Binding-site contacts:
Ligand atom O7 contacts residue ASN58 of chain 1.A at 3.9 Å.
Ligand atom C6 contacts residue LYS405 of chain 1.A at 3.9 Å.
Ligand atom O6 contacts residue TYR665 of chain 1.A at 3.8 Å.
Ligand atom O3 contacts residue TRP651 of chain 1.A at 3.5 Å.
Ligand atom O5 contacts residue LEU649 of chain 1.A at 3.5 Å.
Ligand atom C5 contacts residue TRP651 of chain 1.A at 3.5 Å (hydrophobic).
Ligand atom O5 contacts residue 9751 of chain 1.EA at 2.8 Å (h-bond).
Ligand atom C1 contacts residue ASN58 of chain 1.A at 1.4 Å.
Ligand atom C6 contacts residue LEU649 of chain 1.A at 4.0 Å (hydrophobic).
Ligand atom C2 contacts residue ASN58 of chain 1.A at 2.4 Å.
Ligand atom C1 contacts residue TRP651 of chain 1.A at 3.9 Å (hydrophobic).
Ligand atom C2 contacts residue TRP651 of chain 1.A at 3.9 Å (hydrophobic).
Ligand atom O4 contacts residue TRP651 of chain 1.A at 3.6 Å.
Ligand atom C7 contacts residue ASN58 of chain 1.A at 3.6 Å.
Ligand atom C2 contacts residue 9751 of chain 1.EA at 3.7 Å.
Ligand atom C5 contacts residue LYS405 of chain 1.A at 3.9 Å.
Ligand atom C4 contacts residue TRP651 of chain 1.A at 3.9 Å (hydrophobic).
Ligand atom O2 contacts residue 9751 of chain 1.EA at 2.8 Å (h-bond).
Ligand atom O5 contacts residue TRP651 of chain 1.A at 3.4 Å.
Ligand atom C6 contacts residue TRP651 of chain 1.A at 3.8 Å (hydrophobic).
Ligand atom C8 contacts residue 9751 of chain 2.CA at 3.1 Å.
Ligand atom C4 contacts residue LEU649 of chain 1.A at 3.9 Å (hydrophobic).
Ligand atom C6 contacts residue 9751 of chain 1.EA at 3.1 Å.
Ligand atom C2 contacts residue GLU210 of chain 2.A at 3.3 Å.
Ligand atom O6 contacts residue 9751 of chain 1.EA at 2.9 Å (h-bond).
Ligand atom O5 contacts residue ASN58 of chain 1.A at 2.3 Å (h-bond).
Ligand atom C5 contacts residue 9751 of chain 1.EA at 3.5 Å.
Ligand atom C8 contacts residue ALA202 of chain 2.A at 3.9 Å (hydrophobic).
Ligand atom C1 contacts residue GLU210 of chain 2.A at 3.7 Å.
Ligand atom N2 contacts residue ASN58 of chain 1.A at 2.9 Å (h-bond).
Ligand atom C6 contacts residue VAL650 of chain 1.A at 3.5 Å (hydrophobic).
Ligand atom C7 contacts residue 9751 of chain 2.CA at 3.9 Å.
Ligand atom C5 contacts residue ASN58 of chain 1.A at 3.6 Å.
Ligand atom O7 contacts residue 9751 of chain 2.CA at 3.7 Å.
Ligand atom O2 contacts residue GLU210 of chain 2.A at 2.6 Å (salt-bridge).
Ligand atom C1 contacts residue 9751 of chain 1.EA at 3.7 Å.
Ligand atom C3 contacts residue ASN58 of chain 1.A at 3.7 Å.
Ligand atom O6 contacts residue LYS405 of chain 1.A at 2.9 Å (salt-bridge).
Ligand atom C4 contacts residue 9751 of chain 1.EA at 3.5 Å.
Ligand atom C6 contacts residue TRP651 of chain 1.A at 3.3 Å (hydrophobic).

Sequence of chain 1.A:
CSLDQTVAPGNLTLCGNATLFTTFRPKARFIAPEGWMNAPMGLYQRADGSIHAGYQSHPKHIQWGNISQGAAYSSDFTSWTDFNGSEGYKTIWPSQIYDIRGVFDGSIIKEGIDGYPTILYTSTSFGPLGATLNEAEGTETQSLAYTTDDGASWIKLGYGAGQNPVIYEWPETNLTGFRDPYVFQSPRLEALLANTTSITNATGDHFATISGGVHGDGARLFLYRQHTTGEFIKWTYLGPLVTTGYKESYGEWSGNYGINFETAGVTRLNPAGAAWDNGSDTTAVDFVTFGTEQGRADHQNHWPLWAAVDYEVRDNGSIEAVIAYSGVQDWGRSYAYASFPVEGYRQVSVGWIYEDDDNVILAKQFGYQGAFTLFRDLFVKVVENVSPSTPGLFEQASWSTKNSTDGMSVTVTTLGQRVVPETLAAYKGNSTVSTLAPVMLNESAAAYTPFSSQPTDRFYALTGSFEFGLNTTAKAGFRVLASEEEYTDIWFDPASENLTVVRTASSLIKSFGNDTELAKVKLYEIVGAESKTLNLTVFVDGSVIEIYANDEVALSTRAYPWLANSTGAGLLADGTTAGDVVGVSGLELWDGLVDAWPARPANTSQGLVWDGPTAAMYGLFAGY

The protein below binds the small molecule below.
Small molecule (SMILES): CC(=O)N[C@H]1[C@H](O[C@H]2[C@H](O)[C@@H](NC(C)=O)CO[C@@H]2CO)O[C@H](CO)[C@@H](O[C@@H]2O[C@H](CO[C@H]3O[C@H](CO[C@H]4O[C@H](CO)[C@@H](O)[C@H](O)[C@@H]4O[C@H]4O[C@H](CO)[C@@H](O)[C@H](O)[C@@H]4O)[C@@H](O)[C@H](O[C@H]4O[C@H](CO)[C@@H](O)[C@H](O)[C@@H]4O)[C@@H]3O)[C@@H](O)[C@H](O[C@H]3O[C@H](CO)[C@@H](O)[C@H](O)[C@@H]3O[C@H]3O[C@H](CO)[C@@H](O)[C@H](O)[C@@H]3O)[C@@H]2O)[C@@H]1O

Sequence of chain 2.A:
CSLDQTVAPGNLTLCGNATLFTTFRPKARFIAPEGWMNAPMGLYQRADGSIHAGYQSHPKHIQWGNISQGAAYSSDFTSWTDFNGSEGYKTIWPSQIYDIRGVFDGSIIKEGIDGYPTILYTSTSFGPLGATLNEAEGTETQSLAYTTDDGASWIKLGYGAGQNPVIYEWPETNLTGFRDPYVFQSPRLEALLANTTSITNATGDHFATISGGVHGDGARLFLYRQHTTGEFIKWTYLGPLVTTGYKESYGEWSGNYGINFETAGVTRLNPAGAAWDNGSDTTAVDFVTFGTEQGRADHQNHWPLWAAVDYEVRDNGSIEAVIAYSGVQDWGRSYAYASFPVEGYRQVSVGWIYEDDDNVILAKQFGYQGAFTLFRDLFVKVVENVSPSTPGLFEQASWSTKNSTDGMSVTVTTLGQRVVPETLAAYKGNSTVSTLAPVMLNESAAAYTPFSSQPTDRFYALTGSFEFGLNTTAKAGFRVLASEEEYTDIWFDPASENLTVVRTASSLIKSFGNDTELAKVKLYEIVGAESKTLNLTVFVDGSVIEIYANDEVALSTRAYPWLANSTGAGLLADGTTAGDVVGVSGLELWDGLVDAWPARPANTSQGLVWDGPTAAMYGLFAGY